Sequence of chain 2.E:
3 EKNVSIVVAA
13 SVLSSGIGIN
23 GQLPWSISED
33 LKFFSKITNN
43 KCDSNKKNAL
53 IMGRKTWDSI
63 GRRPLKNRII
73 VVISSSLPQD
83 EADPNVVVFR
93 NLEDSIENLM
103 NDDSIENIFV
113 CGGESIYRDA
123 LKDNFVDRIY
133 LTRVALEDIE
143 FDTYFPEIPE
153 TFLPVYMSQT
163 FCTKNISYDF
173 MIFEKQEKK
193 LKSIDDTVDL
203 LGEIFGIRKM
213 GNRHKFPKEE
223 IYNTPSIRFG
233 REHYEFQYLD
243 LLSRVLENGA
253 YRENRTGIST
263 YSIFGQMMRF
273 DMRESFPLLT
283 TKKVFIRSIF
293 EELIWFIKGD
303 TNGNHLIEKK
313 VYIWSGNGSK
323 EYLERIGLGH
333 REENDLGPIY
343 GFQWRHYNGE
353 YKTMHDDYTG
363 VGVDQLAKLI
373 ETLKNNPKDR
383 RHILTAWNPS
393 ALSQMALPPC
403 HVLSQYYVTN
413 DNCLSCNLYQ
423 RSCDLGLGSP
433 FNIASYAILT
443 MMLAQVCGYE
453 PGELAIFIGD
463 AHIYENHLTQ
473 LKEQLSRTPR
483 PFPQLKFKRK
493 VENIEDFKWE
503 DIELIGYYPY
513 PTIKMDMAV

Binding-site contacts:
Ligand atom OE2 contacts residue LEU33 of chain 2.E at 3.6 Å.
Ligand atom O1 contacts residue SER37 of chain 2.E at 3.1 Å (h-bond).
Ligand atom C7 contacts residue CYS113 of chain 2.E at 2.9 Å (hydrophobic).
Ligand atom N8 contacts residue PHE36 of chain 2.E at 3.2 Å.
Ligand atom C4 contacts residue NDP1 of chain 2.Y at 3.8 Å.
Ligand atom C8A contacts residue PHE36 of chain 2.E at 3.3 Å (hydrophobic).
Ligand atom C4 contacts residue ASP32 of chain 2.E at 3.6 Å.
Ligand atom NA2 contacts residue THR134 of chain 2.E at 3.2 Å (h-bond).
Ligand atom N8 contacts residue CYS113 of chain 2.E at 3.5 Å (h-bond).
Ligand atom O2 contacts residue ARG70 of chain 2.E at 2.4 Å (salt-bridge).
Ligand atom N1 contacts residue VAL10 of chain 2.E at 3.5 Å.
Ligand atom NA2 contacts residue VAL10 of chain 2.E at 3.3 Å (h-bond).
Ligand atom C2 contacts residue VAL10 of chain 2.E at 3.7 Å (hydrophobic).
Ligand atom C7 contacts residue NDP1 of chain 2.Y at 3.1 Å.
Ligand atom O1 contacts residue ARG70 of chain 2.E at 3.1 Å (salt-bridge).
Ligand atom N8 contacts residue NDP1 of chain 2.Y at 3.6 Å (h-bond).
Ligand atom O2 contacts residue LEU67 of chain 2.E at 3.5 Å.
Ligand atom CT contacts residue SER37 of chain 2.E at 3.6 Å.
Ligand atom CB contacts residue LEU33 of chain 2.E at 3.4 Å (hydrophobic).
Ligand atom C16 contacts residue PHE36 of chain 2.E at 3.6 Å (hydrophobic).
Ligand atom N5 contacts residue NDP1 of chain 2.Y at 3.8 Å.
Ligand atom CT contacts residue ARG70 of chain 2.E at 3.4 Å.
Ligand atom C4A contacts residue NDP1 of chain 2.Y at 3.4 Å.
Ligand atom N1 contacts residue VAL9 of chain 2.E at 3.7 Å.
Ligand atom C6 contacts residue NDP1 of chain 2.Y at 3.2 Å.
Ligand atom N1 contacts residue PHE36 of chain 2.E at 3.6 Å.
Ligand atom C8A contacts residue NDP1 of chain 2.Y at 3.2 Å.
Ligand atom N3 contacts residue ASP32 of chain 2.E at 2.8 Å (salt-bridge).
Ligand atom NA2 contacts residue ALA11 of chain 2.E at 3.8 Å.
Ligand atom C9 contacts residue NDP1 of chain 2.Y at 3.6 Å.
Ligand atom C2 contacts residue ASP32 of chain 2.E at 3.7 Å.
Ligand atom N1 contacts residue NDP1 of chain 2.Y at 3.5 Å (h-bond).
Ligand atom N3 contacts residue ALA11 of chain 2.E at 3.6 Å.
Ligand atom O4 contacts residue LEU33 of chain 2.E at 3.7 Å.
Ligand atom O4 contacts residue ASP32 of chain 2.E at 3.5 Å (salt-bridge).
Ligand atom CG contacts residue LEU33 of chain 2.E at 3.8 Å (hydrophobic).
Ligand atom C7 contacts residue PHE36 of chain 2.E at 3.4 Å (hydrophobic).
Ligand atom C12 contacts residue LEU33 of chain 2.E at 3.7 Å (hydrophobic).
Ligand atom CB contacts residue SER37 of chain 2.E at 3.6 Å.
Ligand atom NA2 contacts residue ASP32 of chain 2.E at 3.2 Å (salt-bridge).

This protein binds this small molecule.
Small molecule (SMILES): Nc1nc(=O)c2c([nH]1)NCC(CNc1ccc(C(=O)N[C@@H](CCC(=O)O)C(=O)O)cc1)=N2